Sequence of chain 1.D:
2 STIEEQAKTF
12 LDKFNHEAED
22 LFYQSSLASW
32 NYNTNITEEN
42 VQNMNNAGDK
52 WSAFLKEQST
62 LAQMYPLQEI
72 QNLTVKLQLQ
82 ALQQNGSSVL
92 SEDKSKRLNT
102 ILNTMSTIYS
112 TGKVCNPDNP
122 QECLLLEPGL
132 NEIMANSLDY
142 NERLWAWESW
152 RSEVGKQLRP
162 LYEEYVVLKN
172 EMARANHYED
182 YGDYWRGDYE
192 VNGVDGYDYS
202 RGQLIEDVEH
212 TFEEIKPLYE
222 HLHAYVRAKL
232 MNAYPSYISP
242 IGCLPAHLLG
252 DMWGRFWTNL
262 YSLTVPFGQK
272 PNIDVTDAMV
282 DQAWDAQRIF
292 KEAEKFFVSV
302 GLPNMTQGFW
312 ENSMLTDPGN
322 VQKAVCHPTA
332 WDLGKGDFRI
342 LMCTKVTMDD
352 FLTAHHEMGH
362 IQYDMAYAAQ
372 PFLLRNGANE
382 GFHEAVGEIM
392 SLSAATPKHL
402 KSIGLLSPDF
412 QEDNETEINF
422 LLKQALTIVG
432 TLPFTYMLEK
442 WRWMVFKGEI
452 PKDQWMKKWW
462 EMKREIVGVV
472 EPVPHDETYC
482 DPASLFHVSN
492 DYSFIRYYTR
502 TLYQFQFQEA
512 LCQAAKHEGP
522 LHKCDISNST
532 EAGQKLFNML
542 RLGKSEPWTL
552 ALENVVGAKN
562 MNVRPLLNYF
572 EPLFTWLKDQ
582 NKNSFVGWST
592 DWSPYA

The small molecule below binds the protein below.
Small molecule (SMILES): CC(=O)N[C@@H]1[C@@H](O)[C@H](O)[C@@H](CO)O[C@H]1O

Binding-site contacts:
Ligand atom O5 contacts residue THR38 of chain 1.D at 4.0 Å.
Ligand atom C2 contacts residue ASN36 of chain 1.D at 2.4 Å.
Ligand atom C8 contacts residue ASN36 of chain 1.D at 4.4 Å.
Ligand atom C2 contacts residue GLN323 of chain 1.D at 4.2 Å.
Ligand atom C1 contacts residue GLN323 of chain 1.D at 4.0 Å.
Ligand atom C6 contacts residue THR38 of chain 1.D at 4.5 Å.
Ligand atom C1 contacts residue ASN36 of chain 1.D at 1.4 Å.
Ligand atom C6 contacts residue GLU40 of chain 1.D at 4.2 Å.
Ligand atom O6 contacts residue GLU40 of chain 1.D at 3.6 Å.
Ligand atom C5 contacts residue ASN36 of chain 1.D at 3.7 Å.
Ligand atom C7 contacts residue GLN323 of chain 1.D at 3.6 Å.
Ligand atom C4 contacts residue ASN36 of chain 1.D at 4.2 Å.
Ligand atom O5 contacts residue ASN36 of chain 1.D at 2.4 Å (h-bond).
Ligand atom C3 contacts residue ASN36 of chain 1.D at 3.8 Å.
Ligand atom N2 contacts residue ASN36 of chain 1.D at 2.9 Å (h-bond).
Ligand atom C7 contacts residue ASN36 of chain 1.D at 3.3 Å.
Ligand atom O7 contacts residue ASN36 of chain 1.D at 3.3 Å (h-bond).
Ligand atom N2 contacts residue GLN323 of chain 1.D at 3.2 Å (h-bond).
Ligand atom C8 contacts residue GLN323 of chain 1.D at 3.3 Å.